Sequence of chain 4.A:
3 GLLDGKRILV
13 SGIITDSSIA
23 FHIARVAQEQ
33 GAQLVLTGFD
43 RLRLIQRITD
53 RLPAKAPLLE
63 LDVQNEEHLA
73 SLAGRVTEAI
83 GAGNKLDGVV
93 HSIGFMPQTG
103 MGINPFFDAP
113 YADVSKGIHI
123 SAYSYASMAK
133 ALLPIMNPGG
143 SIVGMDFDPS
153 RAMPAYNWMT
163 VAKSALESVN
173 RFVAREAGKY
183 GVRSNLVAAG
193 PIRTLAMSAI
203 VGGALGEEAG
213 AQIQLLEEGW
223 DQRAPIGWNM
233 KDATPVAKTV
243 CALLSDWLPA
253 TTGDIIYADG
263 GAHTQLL

Binding-site contacts:
Ligand atom CB contacts residue LYS181 of chain 4.A at 1.3 Å.
Ligand atom CB contacts residue GLU178 of chain 4.A at 4.2 Å.
Ligand atom NZ contacts residue GLU178 of chain 4.A at 2.4 Å (salt-bridge).
Ligand atom CE contacts residue LYS181 of chain 4.A at 2.6 Å.
Ligand atom CE contacts residue GLU178 of chain 4.A at 3.5 Å.
Ligand atom CG contacts residue GLU178 of chain 4.A at 3.9 Å.
Ligand atom CD contacts residue GLU178 of chain 4.A at 3.8 Å.
Ligand atom CG contacts residue LYS181 of chain 4.A at 1.1 Å.
Ligand atom NZ contacts residue LYS181 of chain 4.A at 3.0 Å.
Ligand atom CG contacts residue ARG177 of chain 4.A at 3.7 Å.
Ligand atom CD contacts residue LYS181 of chain 4.A at 1.4 Å.

The protein below binds the small molecule below.
Small molecule (SMILES): N[C@@H](CCCC[NH3+])C(=O)O